Sequence of chain 1.A:
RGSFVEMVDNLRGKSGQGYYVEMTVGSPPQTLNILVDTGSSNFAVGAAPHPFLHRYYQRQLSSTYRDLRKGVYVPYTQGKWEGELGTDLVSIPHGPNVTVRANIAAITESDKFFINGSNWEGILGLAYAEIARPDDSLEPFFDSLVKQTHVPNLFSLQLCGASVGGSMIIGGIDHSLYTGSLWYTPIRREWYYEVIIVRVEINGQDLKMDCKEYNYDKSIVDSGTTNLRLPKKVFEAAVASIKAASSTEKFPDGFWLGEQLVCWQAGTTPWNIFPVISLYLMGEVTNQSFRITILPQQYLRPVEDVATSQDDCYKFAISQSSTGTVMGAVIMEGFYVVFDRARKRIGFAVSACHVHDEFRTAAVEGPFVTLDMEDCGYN

Binding-site contacts:
Ligand atom C2 contacts residue GLY29 of chain 1.A at 3.3 Å.
Ligand atom C2 contacts residue THR248 of chain 1.A at 3.1 Å.
Ligand atom N23 contacts residue ASP48 of chain 1.A at 2.7 Å (salt-bridge).
Ligand atom C3 contacts residue GLN28 of chain 1.A at 3.7 Å.
Ligand atom C10 contacts residue THR248 of chain 1.A at 3.3 Å.
Ligand atom C18 contacts residue ASP48 of chain 1.A at 3.6 Å.
Ligand atom C15 contacts residue PHE124 of chain 1.A at 3.8 Å (hydrophobic).
Ligand atom C2 contacts residue GLY27 of chain 1.A at 3.5 Å.
Ligand atom C22 contacts residue ASP48 of chain 1.A at 3.5 Å.
Ligand atom O9 contacts residue ILE126 of chain 1.A at 3.5 Å.
Ligand atom N24 contacts residue GLY246 of chain 1.A at 3.7 Å.
Ligand atom N11 contacts residue THR248 of chain 1.A at 3.6 Å.
Ligand atom C2 contacts residue GLN28 of chain 1.A at 3.6 Å.
Ligand atom N11 contacts residue ALA351 of chain 1.A at 3.0 Å.
Ligand atom N24 contacts residue ASP48 of chain 1.A at 2.8 Å (salt-bridge).
Ligand atom F27 contacts residue PHE124 of chain 1.A at 3.2 Å.
Ligand atom C1 contacts residue THR248 of chain 1.A at 3.3 Å.
Ligand atom C6 contacts residue GLY29 of chain 1.A at 3.7 Å.
Ligand atom C12 contacts residue GLY246 of chain 1.A at 3.6 Å.
Ligand atom N5 contacts residue GLY246 of chain 1.A at 3.2 Å (h-bond).
Ligand atom C3 contacts residue GLY27 of chain 1.A at 3.7 Å.
Ligand atom C1 contacts residue GLY29 of chain 1.A at 3.3 Å.
Ligand atom N8 contacts residue GLY246 of chain 1.A at 3.0 Å (h-bond).
Ligand atom C19 contacts residue ASP48 of chain 1.A at 3.3 Å.
Ligand atom C3 contacts residue GLY29 of chain 1.A at 3.8 Å.
Ligand atom C6 contacts residue SER245 of chain 1.A at 3.3 Å.
Ligand atom C12 contacts residue LEU46 of chain 1.A at 3.8 Å (hydrophobic).
Ligand atom C22 contacts residue ASP244 of chain 1.A at 3.8 Å.
Ligand atom C6 contacts residue THR247 of chain 1.A at 3.7 Å.
Ligand atom C10 contacts residue GLY29 of chain 1.A at 3.6 Å.
Ligand atom F27 contacts residue TYR87 of chain 1.A at 3.2 Å.
Ligand atom C6 contacts residue GLY246 of chain 1.A at 3.5 Å.
Ligand atom C15 contacts residue ILE134 of chain 1.A at 3.8 Å (hydrophobic).
Ligand atom F26 contacts residue TYR87 of chain 1.A at 3.4 Å.
Ligand atom N8 contacts residue LEU46 of chain 1.A at 3.5 Å.
Ligand atom C19 contacts residue TYR87 of chain 1.A at 3.6 Å (hydrophobic).
Ligand atom C22 contacts residue GLY246 of chain 1.A at 3.7 Å.
Ligand atom C17 contacts residue GLY246 of chain 1.A at 3.3 Å.
Ligand atom N24 contacts residue ASP244 of chain 1.A at 2.7 Å (salt-bridge).
Ligand atom N24 contacts residue GLY50 of chain 1.A at 3.7 Å.

The protein below binds the small molecule below.
Small molecule (SMILES): C[C@]1(c2cc(NC(=O)c3ccc(C#N)cn3)ccc2F)N=C(N)OC[C@@H]1F